Sequence of chain 1.E:
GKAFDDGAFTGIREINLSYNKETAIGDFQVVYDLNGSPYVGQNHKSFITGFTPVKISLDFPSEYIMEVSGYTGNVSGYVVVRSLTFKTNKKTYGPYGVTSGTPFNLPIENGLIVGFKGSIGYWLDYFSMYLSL

Binding-site contacts:
Ligand atom O6 contacts residue TYR122 of chain 1.E at 3.1 Å (h-bond).
Ligand atom O5 contacts residue TYR122 of chain 1.E at 3.1 Å (h-bond).
Ligand atom C3 contacts residue GLY1 of chain 1.E at 3.8 Å.
Ligand atom C3 contacts residue TYR78 of chain 1.E at 4.0 Å (hydrophobic).
Ligand atom O1 contacts residue TYR78 of chain 1.E at 4.3 Å.
Ligand atom O2 contacts residue TYR78 of chain 1.E at 4.5 Å.
Ligand atom O6 contacts residue GLY121 of chain 1.E at 3.4 Å.
Ligand atom C4 contacts residue TYR78 of chain 1.E at 4.1 Å (hydrophobic).
Ligand atom C5 contacts residue TYR122 of chain 1.E at 4.0 Å (hydrophobic).
Ligand atom O3 contacts residue GLY1 of chain 1.E at 2.9 Å (h-bond).
Ligand atom C6 contacts residue VAL80 of chain 1.E at 3.8 Å (hydrophobic).
Ligand atom C5 contacts residue TYR78 of chain 1.E at 3.8 Å (hydrophobic).
Ligand atom O4 contacts residue TYR122 of chain 1.E at 4.4 Å.
Ligand atom C6 contacts residue TYR122 of chain 1.E at 3.9 Å (hydrophobic).
Ligand atom C4 contacts residue GLY1 of chain 1.E at 4.0 Å.
Ligand atom C5 contacts residue GLY121 of chain 1.E at 4.4 Å.
Ligand atom C6 contacts residue ASP125 of chain 1.E at 3.2 Å.
Ligand atom C5 contacts residue ASP125 of chain 1.E at 3.8 Å.
Ligand atom C7 contacts residue TYR78 of chain 1.E at 3.7 Å (hydrophobic).
Ligand atom O4 contacts residue ASP125 of chain 1.E at 2.9 Å (salt-bridge).
Ligand atom C6 contacts residue GLY121 of chain 1.E at 4.5 Å.
Ligand atom O4 contacts residue GLY1 of chain 1.E at 3.1 Å (h-bond).
Ligand atom O4 contacts residue GLY121 of chain 1.E at 3.2 Å.
Ligand atom C2 contacts residue GLY1 of chain 1.E at 4.3 Å.
Ligand atom C1 contacts residue TYR78 of chain 1.E at 4.0 Å (hydrophobic).
Ligand atom C1 contacts residue TYR122 of chain 1.E at 4.2 Å (hydrophobic).
Ligand atom C2 contacts residue PHE47 of chain 1.E at 4.4 Å (hydrophobic).
Ligand atom O1 contacts residue TYR122 of chain 1.E at 3.6 Å.
Ligand atom O5 contacts residue GLY121 of chain 1.E at 3.9 Å.
Ligand atom O6 contacts residue VAL80 of chain 1.E at 4.0 Å.
Ligand atom C4 contacts residue ASP125 of chain 1.E at 3.4 Å.
Ligand atom O6 contacts residue ASP125 of chain 1.E at 2.7 Å (salt-bridge).
Ligand atom C4 contacts residue GLY121 of chain 1.E at 4.4 Å.
Ligand atom C7 contacts residue TYR122 of chain 1.E at 3.6 Å (hydrophobic).
Ligand atom C6 contacts residue TYR78 of chain 1.E at 3.9 Å (hydrophobic).
Ligand atom O6 contacts residue TRP123 of chain 1.E at 2.9 Å (h-bond).
Ligand atom C6 contacts residue TRP123 of chain 1.E at 3.8 Å (hydrophobic).

This small molecule binds to this protein.
Small molecule (SMILES): CO[C@@H]1O[C@H](CO)[C@H](O)[C@H](O)[C@H]1O